Sequence of chain 1.C:
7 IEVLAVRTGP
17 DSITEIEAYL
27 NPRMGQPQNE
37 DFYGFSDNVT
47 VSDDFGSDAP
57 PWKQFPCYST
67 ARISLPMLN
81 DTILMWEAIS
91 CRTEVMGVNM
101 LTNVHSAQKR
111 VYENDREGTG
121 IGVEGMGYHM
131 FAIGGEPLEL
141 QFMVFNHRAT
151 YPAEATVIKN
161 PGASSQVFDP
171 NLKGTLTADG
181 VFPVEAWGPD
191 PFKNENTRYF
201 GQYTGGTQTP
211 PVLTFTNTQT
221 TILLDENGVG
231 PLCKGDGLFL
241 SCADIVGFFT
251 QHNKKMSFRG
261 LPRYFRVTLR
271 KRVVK

Binding-site contacts:
Ligand atom C8 contacts residue PHE38 of chain 1.B at 3.7 Å (hydrophobic).
Ligand atom O3 contacts residue ASN44 of chain 1.B at 3.3 Å (h-bond).
Ligand atom O7 contacts residue GLN251 of chain 1.B at 3.0 Å (h-bond).
Ligand atom C2 contacts residue ASN44 of chain 1.B at 3.7 Å.
Ligand atom O4 contacts residue ASN44 of chain 1.B at 3.0 Å (h-bond).
Ligand atom O7 contacts residue ASP50 of chain 1.C at 3.5 Å.
Ligand atom O6 contacts residue ASP43 of chain 1.B at 2.5 Å (salt-bridge).
Ligand atom C4 contacts residue ASN44 of chain 1.B at 3.8 Å.
Ligand atom O6 contacts residue GLN32 of chain 1.B at 2.8 Å (h-bond).
Ligand atom C7 contacts residue GLN251 of chain 1.B at 3.7 Å.
Ligand atom O5 contacts residue ASP43 of chain 1.B at 3.5 Å (salt-bridge).
Ligand atom O3 contacts residue ASP49 of chain 1.C at 2.7 Å (salt-bridge).
Ligand atom C1 contacts residue ASN44 of chain 1.B at 3.5 Å.
Ligand atom O4 contacts residue GLN251 of chain 1.B at 2.6 Å (h-bond).
Ligand atom C4 contacts residue GLN251 of chain 1.B at 3.7 Å.
Ligand atom O7 contacts residue PHE51 of chain 1.C at 2.9 Å (h-bond).
Ligand atom O4 contacts residue ASP43 of chain 1.B at 2.7 Å (salt-bridge).
Ligand atom O5 contacts residue ASN44 of chain 1.B at 2.9 Å (h-bond).
Ligand atom C6 contacts residue ASN44 of chain 1.B at 3.8 Å.
Ligand atom C8 contacts residue ASN253 of chain 1.B at 3.7 Å.
Ligand atom O7 contacts residue LYS255 of chain 1.B at 3.2 Å.
Ligand atom O4 contacts residue ASP50 of chain 1.C at 3.5 Å.
Ligand atom C5 contacts residue ASN44 of chain 1.B at 3.7 Å.
Ligand atom C6 contacts residue GLN32 of chain 1.B at 3.4 Å.
Ligand atom C8 contacts residue PHE249 of chain 1.B at 3.5 Å (hydrophobic).
Ligand atom C7 contacts residue ASN253 of chain 1.B at 3.7 Å.
Ligand atom O4 contacts residue ASN44 of chain 1.B at 3.4 Å (h-bond).
Ligand atom C6 contacts residue ASP43 of chain 1.B at 3.2 Å.
Ligand atom C8 contacts residue PHE51 of chain 1.C at 3.7 Å (hydrophobic).
Ligand atom O3 contacts residue GLN251 of chain 1.B at 3.2 Å (h-bond).
Ligand atom O2 contacts residue LYS255 of chain 1.B at 3.1 Å.
Ligand atom N2 contacts residue GLN251 of chain 1.B at 2.9 Å (h-bond).
Ligand atom O3 contacts residue ASP50 of chain 1.C at 3.9 Å.
Ligand atom C7 contacts residue LYS255 of chain 1.B at 3.8 Å.
Ligand atom C4 contacts residue ASP43 of chain 1.B at 3.6 Å.
Ligand atom C6 contacts residue ASP43 of chain 1.B at 3.5 Å.
Ligand atom O6 contacts residue ASP43 of chain 1.B at 2.6 Å (salt-bridge).
Ligand atom C8 contacts residue GLN251 of chain 1.B at 3.5 Å.
Ligand atom O7 contacts residue ASN253 of chain 1.B at 2.9 Å (h-bond).
Ligand atom C2 contacts residue GLN251 of chain 1.B at 3.8 Å.

A protein and the small-molecule ligand that binds it are described below.
Small molecule (SMILES): CC(=O)N[C@H]1[C@@H](O[C@H]2[C@@H](O)[C@@H](CO)O[C@@H](O[C@H]3[C@@H](O)[C@@H](CO)O[C@H](O[C@@H]4[C@H](O)[C@@H](O)[C@H](O)O[C@@H]4CO)[C@@H]3O)[C@@H]2NC(C)=O)O[C@H](CO)[C@H](O)[C@@H]1O

Sequence of chain 1.B:
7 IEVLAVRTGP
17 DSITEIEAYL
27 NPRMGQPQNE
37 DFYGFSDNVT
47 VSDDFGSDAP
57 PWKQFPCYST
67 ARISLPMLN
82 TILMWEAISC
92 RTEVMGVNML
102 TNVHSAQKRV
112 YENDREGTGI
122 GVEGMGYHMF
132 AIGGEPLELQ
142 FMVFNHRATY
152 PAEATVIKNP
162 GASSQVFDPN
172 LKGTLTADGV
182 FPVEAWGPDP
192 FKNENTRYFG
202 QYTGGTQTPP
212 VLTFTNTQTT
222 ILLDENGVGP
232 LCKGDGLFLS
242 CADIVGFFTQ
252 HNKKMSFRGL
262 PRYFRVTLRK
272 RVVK